A protein and the small-molecule ligand that binds it are described below.
Small molecule (SMILES): CCC[C@H](NC(=O)[C@@H](N)CO)C(=O)N[C@@H](CCSC)C(=O)N[C@@H](C)C(=O)N[C@@H](CCC(=O)O)C(=O)N[C@H](C(=O)N[C@@H](CC(=O)O)C(=O)O)C(C)C

Binding-site contacts:
Ligand atom C contacts residue ASN65 of chain 1.A at 3.5 Å.
Ligand atom O contacts residue TYR19 of chain 1.A at 3.1 Å (h-bond).
Ligand atom C contacts residue LYS95 of chain 1.A at 3.7 Å.
Ligand atom O contacts residue LYS95 of chain 1.A at 3.0 Å (salt-bridge).
Ligand atom OD1 contacts residue ASN65 of chain 1.A at 2.9 Å (h-bond).
Ligand atom CA contacts residue GLN68 of chain 1.A at 3.8 Å.
Ligand atom CG2 contacts residue TYR19 of chain 1.A at 3.9 Å (hydrophobic).
Ligand atom OD1 contacts residue HIS12 of chain 1.A at 2.8 Å (h-bond).
Ligand atom CG2 contacts residue ARG20 of chain 1.A at 4.0 Å.
Ligand atom CE contacts residue LYS95 of chain 1.A at 3.9 Å.
Ligand atom CB contacts residue ASN65 of chain 1.A at 3.4 Å.
Ligand atom N contacts residue ASN65 of chain 1.A at 2.7 Å (h-bond).
Ligand atom O contacts residue GLN68 of chain 1.A at 3.7 Å.
Ligand atom CA contacts residue ASN65 of chain 1.A at 3.7 Å.
Ligand atom O contacts residue LYS95 of chain 1.A at 3.1 Å (salt-bridge).
Ligand atom OD2 contacts residue HIS12 of chain 1.A at 3.4 Å (h-bond).
Ligand atom CG contacts residue PHE98 of chain 1.A at 3.5 Å (hydrophobic).
Ligand atom OD1 contacts residue ASN16 of chain 1.A at 3.4 Å (h-bond).
Ligand atom CG2 contacts residue TYR31 of chain 1.A at 3.7 Å (hydrophobic).
Ligand atom C contacts residue LYS95 of chain 1.A at 3.8 Å.
Ligand atom CG contacts residue HIS12 of chain 1.A at 3.5 Å.
Ligand atom SD contacts residue PHE98 of chain 1.A at 3.6 Å.
Ligand atom CE contacts residue LEU127 of chain 1.A at 3.9 Å (hydrophobic).
Ligand atom SD contacts residue LYS95 of chain 1.A at 4.1 Å.
Ligand atom O contacts residue LYS99 of chain 1.A at 3.1 Å (salt-bridge).
Ligand atom CA contacts residue ASN65 of chain 1.A at 3.4 Å.
Ligand atom SD contacts residue LEU127 of chain 1.A at 4.0 Å.
Ligand atom CG1 contacts residue TYR19 of chain 1.A at 3.6 Å (hydrophobic).
Ligand atom CG1 contacts residue ASN65 of chain 1.A at 3.8 Å.
Ligand atom CB contacts residue TYR31 of chain 1.A at 3.7 Å (hydrophobic).
Ligand atom CG2 contacts residue ASN16 of chain 1.A at 3.7 Å.
Ligand atom OD2 contacts residue ASN16 of chain 1.A at 3.8 Å.
Ligand atom O contacts residue ARG20 of chain 1.A at 3.8 Å.
Ligand atom O contacts residue LYS95 of chain 1.A at 2.8 Å (salt-bridge).
Ligand atom O contacts residue GLN68 of chain 1.A at 3.6 Å (h-bond).
Ligand atom OXT contacts residue LYS95 of chain 1.A at 3.9 Å.
Ligand atom CB contacts residue PHE98 of chain 1.A at 3.3 Å (hydrophobic).
Ligand atom CG1 contacts residue TYR31 of chain 1.A at 3.7 Å (hydrophobic).
Ligand atom CB contacts residue ASN16 of chain 1.A at 4.0 Å.
Ligand atom CG contacts residue ASN16 of chain 1.A at 3.6 Å.

Sequence of chain 1.A:
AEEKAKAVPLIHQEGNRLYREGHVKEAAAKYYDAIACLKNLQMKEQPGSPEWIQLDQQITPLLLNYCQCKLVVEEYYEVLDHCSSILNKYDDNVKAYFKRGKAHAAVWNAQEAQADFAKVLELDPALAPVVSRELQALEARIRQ